Binding-site contacts:
Ligand atom O7 contacts residue ASN99 of chain 2.B at 4.2 Å.
Ligand atom C1 contacts residue THR101 of chain 2.B at 4.5 Å.
Ligand atom C8 contacts residue PHE97 of chain 2.B at 4.1 Å (hydrophobic).
Ligand atom N2 contacts residue ASN99 of chain 2.B at 2.8 Å (h-bond).
Ligand atom C5 contacts residue ASN99 of chain 2.B at 3.7 Å.
Ligand atom C2 contacts residue ASN99 of chain 2.B at 2.5 Å.
Ligand atom C5 contacts residue PHE97 of chain 2.B at 3.8 Å (hydrophobic).
Ligand atom C4 contacts residue ASN99 of chain 2.B at 4.2 Å.
Ligand atom C7 contacts residue ASN99 of chain 2.B at 3.8 Å.
Ligand atom C7 contacts residue THR101 of chain 2.B at 3.9 Å.
Ligand atom C8 contacts residue THR101 of chain 2.B at 3.5 Å.
Ligand atom O7 contacts residue PHE97 of chain 2.B at 3.5 Å.
Ligand atom O5 contacts residue PHE97 of chain 2.B at 4.0 Å.
Ligand atom C3 contacts residue ASN99 of chain 2.B at 3.8 Å.
Ligand atom C8 contacts residue ASN99 of chain 2.B at 4.1 Å.
Ligand atom C6 contacts residue PHE97 of chain 2.B at 3.7 Å (hydrophobic).
Ligand atom C8 contacts residue ARG108 of chain 2.B at 4.1 Å.
Ligand atom C7 contacts residue PHE97 of chain 2.B at 4.0 Å (hydrophobic).
Ligand atom O5 contacts residue ASN99 of chain 2.B at 2.4 Å (h-bond).
Ligand atom C1 contacts residue ASN99 of chain 2.B at 1.4 Å.
Ligand atom C2 contacts residue THR101 of chain 2.B at 4.2 Å.
Ligand atom N2 contacts residue THR101 of chain 2.B at 3.2 Å (h-bond).

Sequence of chain 2.B:
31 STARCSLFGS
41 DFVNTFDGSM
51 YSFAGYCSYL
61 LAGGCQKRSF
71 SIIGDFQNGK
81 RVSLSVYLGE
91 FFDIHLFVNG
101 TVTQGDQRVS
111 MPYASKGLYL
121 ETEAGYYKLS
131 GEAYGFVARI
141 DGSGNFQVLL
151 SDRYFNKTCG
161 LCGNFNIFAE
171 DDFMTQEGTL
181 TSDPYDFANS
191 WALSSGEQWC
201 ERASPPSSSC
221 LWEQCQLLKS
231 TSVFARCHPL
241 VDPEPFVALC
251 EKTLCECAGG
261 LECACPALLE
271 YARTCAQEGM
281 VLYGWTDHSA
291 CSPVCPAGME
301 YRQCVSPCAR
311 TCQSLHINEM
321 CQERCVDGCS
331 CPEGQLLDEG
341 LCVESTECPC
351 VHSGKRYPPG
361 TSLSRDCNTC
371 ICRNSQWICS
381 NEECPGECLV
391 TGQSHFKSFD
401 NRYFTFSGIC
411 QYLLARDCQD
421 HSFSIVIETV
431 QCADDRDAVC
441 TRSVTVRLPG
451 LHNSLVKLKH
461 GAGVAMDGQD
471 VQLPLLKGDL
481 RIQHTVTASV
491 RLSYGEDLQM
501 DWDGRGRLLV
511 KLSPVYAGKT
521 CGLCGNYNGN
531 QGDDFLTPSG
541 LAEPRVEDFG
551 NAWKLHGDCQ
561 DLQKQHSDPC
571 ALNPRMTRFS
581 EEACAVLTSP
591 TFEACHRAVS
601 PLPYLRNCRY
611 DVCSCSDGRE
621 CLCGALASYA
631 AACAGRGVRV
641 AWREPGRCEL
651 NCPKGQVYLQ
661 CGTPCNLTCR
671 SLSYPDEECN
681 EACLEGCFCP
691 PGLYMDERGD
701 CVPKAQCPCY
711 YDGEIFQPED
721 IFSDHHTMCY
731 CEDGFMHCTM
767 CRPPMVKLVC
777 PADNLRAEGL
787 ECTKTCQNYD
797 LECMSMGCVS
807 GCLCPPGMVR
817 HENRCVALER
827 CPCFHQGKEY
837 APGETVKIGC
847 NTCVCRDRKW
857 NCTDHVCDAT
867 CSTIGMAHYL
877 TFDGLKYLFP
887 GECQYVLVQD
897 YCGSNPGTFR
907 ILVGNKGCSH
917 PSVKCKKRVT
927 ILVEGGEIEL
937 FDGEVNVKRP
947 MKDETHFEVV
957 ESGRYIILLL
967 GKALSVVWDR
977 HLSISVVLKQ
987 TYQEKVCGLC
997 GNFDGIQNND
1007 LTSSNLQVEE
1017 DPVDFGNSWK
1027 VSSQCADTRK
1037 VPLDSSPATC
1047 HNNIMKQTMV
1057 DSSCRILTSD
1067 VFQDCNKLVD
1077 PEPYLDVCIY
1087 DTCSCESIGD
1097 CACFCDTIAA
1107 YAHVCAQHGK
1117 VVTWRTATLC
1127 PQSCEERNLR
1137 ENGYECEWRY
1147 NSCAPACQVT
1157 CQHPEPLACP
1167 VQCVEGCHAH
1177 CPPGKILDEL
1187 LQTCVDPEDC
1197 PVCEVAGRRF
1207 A

This small molecule binds to this protein.
Small molecule (SMILES): CC(=O)N[C@H]1[C@H](O[C@H]2[C@H](O)[C@@H](NC(C)=O)CO[C@@H]2CO)O[C@H](CO)[C@@H](O[C@@H]2O[C@H](CO)[C@@H](O)[C@H](O)[C@@H]2O)[C@@H]1O